Binding-site contacts:
Ligand atom CAF contacts residue GLN222 of chain 1.A at 3.8 Å.
Ligand atom CAV contacts residue MG1 of chain 1.O at 2.9 Å.
Ligand atom NAU contacts residue GLU228 of chain 1.A at 4.0 Å.
Ligand atom CAD contacts residue GLU228 of chain 1.A at 3.9 Å.
Ligand atom FAH contacts residue GLU228 of chain 1.A at 2.6 Å.
Ligand atom CAC contacts residue PRO221 of chain 1.A at 3.9 Å (hydrophobic).
Ligand atom CBC contacts residue ASN193 of chain 1.A at 3.3 Å.
Ligand atom CAM contacts residue PRO221 of chain 1.A at 4.1 Å (hydrophobic).
Ligand atom CBD contacts residue TYR219 of chain 1.A at 3.7 Å (hydrophobic).
Ligand atom OAW contacts residue GLU228 of chain 1.A at 2.6 Å (salt-bridge).
Ligand atom FAH contacts residue PRO221 of chain 1.A at 3.8 Å.
Ligand atom OAX contacts residue MG1 of chain 1.N at 1.9 Å.
Ligand atom OAX contacts residue ASP140 of chain 1.A at 2.9 Å (salt-bridge).
Ligand atom OAX contacts residue GLU228 of chain 1.A at 3.3 Å (salt-bridge).
Ligand atom NAJ contacts residue GLU228 of chain 1.A at 4.0 Å.
Ligand atom OBE contacts residue ASN193 of chain 1.A at 3.5 Å.
Ligand atom NAU contacts residue MG1 of chain 1.N at 2.8 Å.
Ligand atom NAS contacts residue MG1 of chain 1.N at 2.3 Å.
Ligand atom CAR contacts residue ASP192 of chain 1.A at 3.7 Å.
Ligand atom CAV contacts residue MG1 of chain 1.N at 4.0 Å.
Ligand atom CAT contacts residue ASP192 of chain 1.A at 3.8 Å.
Ligand atom CAT contacts residue MG1 of chain 1.N at 2.9 Å.
Ligand atom CAK contacts residue PRO221 of chain 1.A at 3.8 Å (hydrophobic).
Ligand atom CAD contacts residue PRO221 of chain 1.A at 3.5 Å (hydrophobic).
Ligand atom CAV contacts residue GLU228 of chain 1.A at 3.8 Å.
Ligand atom CAE contacts residue GLU228 of chain 1.A at 4.0 Å.
Ligand atom NAU contacts residue ASP140 of chain 1.A at 4.1 Å.
Ligand atom CAR contacts residue MG1 of chain 1.N at 3.4 Å.
Ligand atom NAU contacts residue ASP192 of chain 1.A at 4.0 Å.
Ligand atom CAA contacts residue GLN222 of chain 1.A at 3.8 Å.
Ligand atom OAX contacts residue MG1 of chain 1.O at 2.1 Å.
Ligand atom CAE contacts residue PRO221 of chain 1.A at 3.4 Å (hydrophobic).
Ligand atom NAU contacts residue MG1 of chain 1.O at 2.8 Å.
Ligand atom OAX contacts residue ASP192 of chain 1.A at 3.5 Å (salt-bridge).
Ligand atom OAL contacts residue PRO221 of chain 1.A at 3.7 Å.
Ligand atom NAS contacts residue ASP192 of chain 1.A at 3.1 Å (salt-bridge).
Ligand atom FAG contacts residue GLN222 of chain 1.A at 3.1 Å.
Ligand atom OAW contacts residue MG1 of chain 1.O at 2.1 Å.
Ligand atom OBE contacts residue PRO218 of chain 1.A at 3.6 Å.
Ligand atom CAF contacts residue PRO221 of chain 1.A at 3.8 Å (hydrophobic).

Sequence of chain 1.A:
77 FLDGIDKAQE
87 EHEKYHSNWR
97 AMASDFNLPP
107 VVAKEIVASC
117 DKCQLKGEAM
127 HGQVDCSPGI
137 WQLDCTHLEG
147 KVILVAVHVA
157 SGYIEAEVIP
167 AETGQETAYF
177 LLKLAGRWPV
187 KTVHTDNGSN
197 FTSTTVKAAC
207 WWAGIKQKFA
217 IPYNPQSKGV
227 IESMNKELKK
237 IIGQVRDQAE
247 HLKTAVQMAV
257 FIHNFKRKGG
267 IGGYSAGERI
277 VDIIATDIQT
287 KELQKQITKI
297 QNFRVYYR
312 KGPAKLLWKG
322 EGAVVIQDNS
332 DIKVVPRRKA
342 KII

The small molecule below binds the protein below.
Small molecule (SMILES): Nc1c(C(=O)NCc2ccc(F)cc2F)c(=O)n(O)c2ncc(CCCCCCO)cc12